This small molecule binds to this protein.
Small molecule (SMILES): COCCO[C@@H](C)CO[C@H](C)CO[C@H](C)COC(C)CO[C@@H](C)CO[C@@H](C)CO[C@H](C)CO[C@H](C)COC[C@H](C)N

Binding-site contacts:
Ligand atom O11 contacts residue PHE4 of chain 1.F at 4.4 Å.
Ligand atom C20 contacts residue PHE4 of chain 1.F at 4.3 Å (hydrophobic).
Ligand atom C33 contacts residue PHE4 of chain 1.D at 4.5 Å (hydrophobic).
Ligand atom C34 contacts residue PHE4 of chain 1.F at 3.9 Å (hydrophobic).
Ligand atom O10 contacts residue PHE4 of chain 1.F at 4.0 Å.
Ligand atom N1 contacts residue MET20 of chain 1.D at 4.1 Å.
Ligand atom N1 contacts residue VAL21 of chain 1.D at 4.3 Å.
Ligand atom C30 contacts residue VAL21 of chain 1.D at 4.4 Å (hydrophobic).
Ligand atom C31 contacts residue MET20 of chain 1.D at 3.8 Å (hydrophobic).
Ligand atom C34 contacts residue PHE4 of chain 1.D at 3.6 Å (hydrophobic).
Ligand atom C17 contacts residue VAL21 of chain 1.F at 4.3 Å (hydrophobic).
Ligand atom C38 contacts residue VAL21 of chain 1.F at 3.9 Å (hydrophobic).
Ligand atom C30 contacts residue MET20 of chain 1.D at 4.5 Å (hydrophobic).
Ligand atom OH contacts residue VAL21 of chain 1.F at 3.8 Å.
Ligand atom C34 contacts residue PHE4 of chain 1.E at 3.8 Å (hydrophobic).
Ligand atom C40 contacts residue VAL21 of chain 1.D at 4.3 Å (hydrophobic).
Ligand atom C32 contacts residue PHE4 of chain 1.D at 4.3 Å (hydrophobic).
Ligand atom C38 contacts residue LEU19 of chain 1.F at 4.1 Å (hydrophobic).
Ligand atom C36 contacts residue PHE4 of chain 1.E at 4.1 Å (hydrophobic).
Ligand atom C1 contacts residue VAL21 of chain 1.F at 4.3 Å (hydrophobic).

Sequence of chain 1.D:
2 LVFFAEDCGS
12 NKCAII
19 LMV

Sequence of chain 1.E:
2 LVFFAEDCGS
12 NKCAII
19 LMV

Sequence of chain 1.F:
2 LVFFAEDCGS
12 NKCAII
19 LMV